Binding-site contacts:
Ligand atom OXT contacts residue HIS183 of chain 1.A at 3.6 Å.
Ligand atom OXT contacts residue ARG84 of chain 1.A at 2.9 Å (salt-bridge).
Ligand atom C contacts residue TYR329 of chain 1.A at 3.5 Å (hydrophobic).
Ligand atom CZ3 contacts residue LEU287 of chain 1.A at 3.9 Å (hydrophobic).
Ligand atom CH2 contacts residue ASP331 of chain 1.A at 4.0 Å.
Ligand atom CE3 contacts residue VAL383 of chain 1.A at 3.8 Å (hydrophobic).
Ligand atom C contacts residue ARG84 of chain 1.A at 3.5 Å.
Ligand atom CZ3 contacts residue ASP331 of chain 1.A at 3.6 Å.
Ligand atom O contacts residue ARG84 of chain 1.A at 3.5 Å (salt-bridge).
Ligand atom CE2 contacts residue HIS183 of chain 1.A at 3.6 Å.
Ligand atom O contacts residue HIS183 of chain 1.A at 4.0 Å.
Ligand atom OXT contacts residue FAD1 of chain 1.D at 3.5 Å (h-bond).
Ligand atom CH2 contacts residue TYR163 of chain 1.A at 3.8 Å (hydrophobic).
Ligand atom CB contacts residue GLY416 of chain 1.A at 3.3 Å.
Ligand atom CG contacts residue VAL383 of chain 1.A at 3.6 Å (hydrophobic).
Ligand atom N contacts residue TRP417 of chain 1.A at 3.1 Å.
Ligand atom CE2 contacts residue VAL383 of chain 1.A at 4.0 Å (hydrophobic).
Ligand atom CA contacts residue GLY416 of chain 1.A at 3.2 Å.
Ligand atom C contacts residue FAD1 of chain 1.D at 3.4 Å.
Ligand atom CD1 contacts residue HIS183 of chain 1.A at 3.5 Å.
Ligand atom CB contacts residue TYR329 of chain 1.A at 3.8 Å (hydrophobic).
Ligand atom CZ3 contacts residue TYR163 of chain 1.A at 3.5 Å (hydrophobic).
Ligand atom CD2 contacts residue HIS183 of chain 1.A at 3.4 Å.
Ligand atom CB contacts residue VAL383 of chain 1.A at 3.9 Å (hydrophobic).
Ligand atom CA contacts residue FAD1 of chain 1.D at 3.3 Å.
Ligand atom N contacts residue HIS183 of chain 1.A at 3.5 Å (h-bond).
Ligand atom O contacts residue FAD1 of chain 1.D at 3.6 Å (h-bond).
Ligand atom CA contacts residue HIS183 of chain 1.A at 3.9 Å.
Ligand atom CE3 contacts residue TYR329 of chain 1.A at 3.5 Å (hydrophobic).
Ligand atom O contacts residue TYR329 of chain 1.A at 2.5 Å (h-bond).
Ligand atom C contacts residue HIS183 of chain 1.A at 3.6 Å.
Ligand atom N contacts residue GLY416 of chain 1.A at 2.8 Å (h-bond).
Ligand atom NE1 contacts residue HIS183 of chain 1.A at 3.6 Å.
Ligand atom CG contacts residue HIS183 of chain 1.A at 3.4 Å.
Ligand atom CH2 contacts residue ALA165 of chain 1.A at 3.7 Å (hydrophobic).
Ligand atom CD1 contacts residue GLY416 of chain 1.A at 3.7 Å.
Ligand atom CG contacts residue GLY416 of chain 1.A at 3.8 Å.
Ligand atom OXT contacts residue TRP417 of chain 1.A at 3.3 Å.
Ligand atom CE3 contacts residue LEU287 of chain 1.A at 3.8 Å (hydrophobic).
Ligand atom CD2 contacts residue VAL383 of chain 1.A at 3.6 Å (hydrophobic).

Sequence of chain 1.A:
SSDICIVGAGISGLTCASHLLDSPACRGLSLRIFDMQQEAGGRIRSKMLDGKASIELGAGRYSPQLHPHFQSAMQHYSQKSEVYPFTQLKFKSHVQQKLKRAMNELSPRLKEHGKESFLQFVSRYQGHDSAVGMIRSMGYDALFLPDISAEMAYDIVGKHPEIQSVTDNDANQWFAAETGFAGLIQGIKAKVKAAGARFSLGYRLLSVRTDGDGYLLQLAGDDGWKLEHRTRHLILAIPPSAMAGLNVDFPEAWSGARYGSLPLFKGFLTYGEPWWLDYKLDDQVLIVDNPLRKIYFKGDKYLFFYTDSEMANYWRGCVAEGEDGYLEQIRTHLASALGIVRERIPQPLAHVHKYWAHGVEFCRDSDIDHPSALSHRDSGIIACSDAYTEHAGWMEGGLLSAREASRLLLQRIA

A small-molecule ligand and the protein it binds are described below.
Small molecule (SMILES): N[C@@H](Cc1c[nH]c2ccccc12)C(=O)O